Binding-site contacts:
Ligand atom C5 contacts residue VAL127 of chain 1.C at 3.6 Å (hydrophobic).
Ligand atom N2 contacts residue THR124 of chain 1.C at 3.3 Å.
Ligand atom C2 contacts residue THR124 of chain 1.C at 4.3 Å.
Ligand atom C7 contacts residue ASN122 of chain 1.C at 4.0 Å.
Ligand atom C1 contacts residue THR124 of chain 1.C at 4.0 Å.
Ligand atom C6 contacts residue VAL127 of chain 1.C at 3.8 Å (hydrophobic).
Ligand atom O6 contacts residue VAL127 of chain 1.C at 4.2 Å.
Ligand atom O5 contacts residue VAL127 of chain 1.C at 3.9 Å.
Ligand atom C5 contacts residue ASN122 of chain 1.C at 3.7 Å.
Ligand atom C4 contacts residue ASN122 of chain 1.C at 4.3 Å.
Ligand atom C7 contacts residue THR124 of chain 1.C at 3.9 Å.
Ligand atom C1 contacts residue ASN122 of chain 1.C at 1.4 Å.
Ligand atom C1 contacts residue VAL127 of chain 1.C at 4.4 Å (hydrophobic).
Ligand atom O5 contacts residue ASN122 of chain 1.C at 2.4 Å (h-bond).
Ligand atom N2 contacts residue ASN122 of chain 1.C at 2.9 Å (h-bond).
Ligand atom C3 contacts residue ASN122 of chain 1.C at 3.8 Å.
Ligand atom O4 contacts residue VAL171 of chain 1.C at 4.3 Å.
Ligand atom C2 contacts residue ASN122 of chain 1.C at 2.5 Å.
Ligand atom C8 contacts residue THR124 of chain 1.C at 3.5 Å.

Sequence of chain 1.C:
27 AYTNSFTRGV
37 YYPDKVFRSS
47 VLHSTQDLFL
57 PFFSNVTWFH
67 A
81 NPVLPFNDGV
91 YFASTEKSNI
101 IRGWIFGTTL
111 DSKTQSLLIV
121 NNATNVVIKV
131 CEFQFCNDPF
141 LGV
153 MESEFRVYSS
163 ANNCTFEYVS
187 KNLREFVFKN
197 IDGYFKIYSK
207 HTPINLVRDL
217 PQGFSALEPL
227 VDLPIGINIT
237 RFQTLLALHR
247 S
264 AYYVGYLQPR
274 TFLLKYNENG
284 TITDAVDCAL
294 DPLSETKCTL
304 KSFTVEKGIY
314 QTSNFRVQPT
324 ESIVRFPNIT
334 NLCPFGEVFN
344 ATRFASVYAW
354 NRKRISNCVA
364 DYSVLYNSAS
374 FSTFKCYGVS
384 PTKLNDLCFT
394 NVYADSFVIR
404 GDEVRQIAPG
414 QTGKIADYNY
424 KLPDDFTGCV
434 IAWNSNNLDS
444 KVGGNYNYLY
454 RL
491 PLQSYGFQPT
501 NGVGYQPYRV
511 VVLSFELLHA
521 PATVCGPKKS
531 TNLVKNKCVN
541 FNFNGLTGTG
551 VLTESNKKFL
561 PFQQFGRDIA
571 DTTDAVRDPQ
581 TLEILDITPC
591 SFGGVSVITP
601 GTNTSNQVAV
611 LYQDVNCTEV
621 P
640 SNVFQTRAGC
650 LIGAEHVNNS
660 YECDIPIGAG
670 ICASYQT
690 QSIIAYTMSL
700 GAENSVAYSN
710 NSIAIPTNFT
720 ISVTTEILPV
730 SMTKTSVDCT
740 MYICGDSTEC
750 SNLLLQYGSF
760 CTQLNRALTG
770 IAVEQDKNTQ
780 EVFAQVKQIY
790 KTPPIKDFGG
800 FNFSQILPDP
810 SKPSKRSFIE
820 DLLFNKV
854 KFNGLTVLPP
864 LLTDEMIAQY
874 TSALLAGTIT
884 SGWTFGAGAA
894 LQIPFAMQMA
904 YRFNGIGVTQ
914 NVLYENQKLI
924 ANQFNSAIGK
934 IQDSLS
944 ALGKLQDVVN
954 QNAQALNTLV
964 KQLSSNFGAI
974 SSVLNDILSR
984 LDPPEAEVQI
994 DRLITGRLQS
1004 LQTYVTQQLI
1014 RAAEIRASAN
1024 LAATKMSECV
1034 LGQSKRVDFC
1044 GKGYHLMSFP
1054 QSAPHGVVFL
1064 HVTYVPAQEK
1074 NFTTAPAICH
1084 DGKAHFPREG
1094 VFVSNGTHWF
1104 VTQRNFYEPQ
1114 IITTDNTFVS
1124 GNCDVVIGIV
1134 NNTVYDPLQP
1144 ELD

The small molecule below binds the protein below.
Small molecule (SMILES): CC(=O)N[C@@H]1[C@@H](O)[C@H](O)[C@@H](CO)O[C@H]1O